A small-molecule ligand and the protein it binds are described below.
Small molecule (SMILES): Cc1cn([C@H]2C[C@H](O[P](=O)(O)OC[C@H]3O[C@@H](n4cc(C)c(=O)[nH]c4=O)C[C@@H]3O[P](=O)(O)OC[C@H]3O[C@@H](n4cc(C)c(=O)[nH]c4=O)C[C@@H]3O[P](=O)(O)OC[C@H]3O[C@@H](n4cc(C)c(=O)[nH]c4=O)C[C@@H]3O[P](=O)(O)OC[C@H]3O[C@@H](n4cc(C)c(=O)[nH]c4=O)C[C@@H]3O[P](=O)(O)OC[C@H]3O[C@@H](n4cc(C)c(=O)[nH]c4=O)C[C@@H]3O[P](=O)(O)OC[C@H]3O[C@@H](n4cc(C)c(=O)[nH]c4=O)C[C@@H]3O[P](=O)(O)OC[C@H]3O[C@@H](n4cc(C)c(=O)[nH]c4=O)C[C@@H]3O[P](=O)(O)OC[C@H]3O[C@@H](n4cc(C)c(=O)[nH]c4=O)C[C@@H]3O)[C@@H](COP(=O)=O)O2)c(=O)[nH]c1=O

Sequence of chain 14.A:
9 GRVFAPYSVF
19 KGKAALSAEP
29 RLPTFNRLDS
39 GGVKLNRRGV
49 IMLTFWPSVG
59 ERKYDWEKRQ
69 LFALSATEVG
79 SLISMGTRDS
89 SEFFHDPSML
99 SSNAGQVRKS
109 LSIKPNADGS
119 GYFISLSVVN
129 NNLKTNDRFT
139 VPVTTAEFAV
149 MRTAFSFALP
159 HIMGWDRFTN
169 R

Sequence of chain 10.A:
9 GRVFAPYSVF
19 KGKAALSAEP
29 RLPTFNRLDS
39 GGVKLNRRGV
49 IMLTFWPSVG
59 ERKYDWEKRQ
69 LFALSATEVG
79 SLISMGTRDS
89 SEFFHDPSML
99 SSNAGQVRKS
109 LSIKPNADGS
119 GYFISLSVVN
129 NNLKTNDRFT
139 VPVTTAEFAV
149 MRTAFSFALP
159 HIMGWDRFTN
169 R

Sequence of chain 1.A:
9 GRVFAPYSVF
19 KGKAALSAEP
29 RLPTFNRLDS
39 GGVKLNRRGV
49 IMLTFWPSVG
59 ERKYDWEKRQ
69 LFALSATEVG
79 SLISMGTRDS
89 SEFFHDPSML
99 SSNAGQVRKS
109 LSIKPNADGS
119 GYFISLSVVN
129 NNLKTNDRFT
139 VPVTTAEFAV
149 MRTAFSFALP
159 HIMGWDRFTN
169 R

Binding-site contacts:
Ligand atom O4 contacts residue LYS21 of chain 1.A at 3.4 Å (salt-bridge).
Ligand atom OP1 contacts residue LYS107 of chain 10.A at 2.8 Å (salt-bridge).
Ligand atom O2 contacts residue ASP94 of chain 10.A at 3.0 Å (salt-bridge).
Ligand atom C2 contacts residue PHE18 of chain 14.A at 3.5 Å (hydrophobic).
Ligand atom C1' contacts residue ASP94 of chain 10.A at 3.2 Å.
Ligand atom O4' contacts residue MET50 of chain 10.A at 3.5 Å.
Ligand atom C6 contacts residue PHE18 of chain 14.A at 3.5 Å (hydrophobic).
Ligand atom C4 contacts residue PHE18 of chain 14.A at 3.4 Å (hydrophobic).
Ligand atom N3 contacts residue PHE18 of chain 14.A at 3.5 Å.
Ligand atom OP1 contacts residue ALA71 of chain 10.A at 3.0 Å (h-bond).
Ligand atom N3 contacts residue LYS21 of chain 1.A at 3.1 Å (salt-bridge).
Ligand atom C5' contacts residue TYR62 of chain 14.A at 3.2 Å (hydrophobic).
Ligand atom C4' contacts residue ASP94 of chain 10.A at 3.6 Å.
Ligand atom O2 contacts residue PHE12 of chain 14.A at 2.9 Å.
Ligand atom C2 contacts residue PHE12 of chain 14.A at 3.4 Å (hydrophobic).
Ligand atom O4' contacts residue TRP64 of chain 14.A at 3.4 Å (h-bond).
Ligand atom O3' contacts residue SER38 of chain 10.A at 3.4 Å (h-bond).
Ligand atom OP2 contacts residue LYS107 of chain 10.A at 2.6 Å (salt-bridge).
Ligand atom OP1 contacts residue HIS93 of chain 10.A at 2.6 Å (h-bond).
Ligand atom O2 contacts residue LYS21 of chain 1.A at 3.5 Å.
Ligand atom O4' contacts residue HIS93 of chain 10.A at 3.6 Å.
Ligand atom C1' contacts residue LEU98 of chain 10.A at 3.4 Å (hydrophobic).
Ligand atom N3 contacts residue ARG45 of chain 10.A at 3.5 Å (salt-bridge).
Ligand atom C5 contacts residue HIS93 of chain 10.A at 3.5 Å.
Ligand atom O2 contacts residue LEU69 of chain 10.A at 3.5 Å.
Ligand atom C5 contacts residue PHE18 of chain 14.A at 3.4 Å (hydrophobic).
Ligand atom OP1 contacts residue TYR62 of chain 14.A at 2.8 Å (h-bond).
Ligand atom OP1 contacts residue LYS61 of chain 14.A at 3.0 Å.
Ligand atom C7 contacts residue LEU36 of chain 10.A at 3.4 Å (hydrophobic).
Ligand atom O2 contacts residue MET97 of chain 10.A at 3.3 Å.
Ligand atom C7 contacts residue HIS93 of chain 10.A at 3.5 Å.
Ligand atom C7 contacts residue SER25 of chain 14.A at 3.4 Å.
Ligand atom N3 contacts residue PHE92 of chain 10.A at 3.3 Å (h-bond).
Ligand atom O3' contacts residue ALA71 of chain 10.A at 3.4 Å.
Ligand atom O4' contacts residue ASP94 of chain 10.A at 3.3 Å (salt-bridge).
Ligand atom O4' contacts residue TRP54 of chain 14.A at 3.5 Å (h-bond).
Ligand atom C6 contacts residue TRP64 of chain 14.A at 3.4 Å (hydrophobic).
Ligand atom O2 contacts residue ARG60 of chain 14.A at 3.4 Å.
Ligand atom O4 contacts residue SER16 of chain 14.A at 3.0 Å (h-bond).
Ligand atom O4' contacts residue LEU98 of chain 10.A at 3.4 Å.